The small molecule below binds the protein below.
Small molecule (SMILES): O=C(CO)CO

Sequence of chain 3.A:
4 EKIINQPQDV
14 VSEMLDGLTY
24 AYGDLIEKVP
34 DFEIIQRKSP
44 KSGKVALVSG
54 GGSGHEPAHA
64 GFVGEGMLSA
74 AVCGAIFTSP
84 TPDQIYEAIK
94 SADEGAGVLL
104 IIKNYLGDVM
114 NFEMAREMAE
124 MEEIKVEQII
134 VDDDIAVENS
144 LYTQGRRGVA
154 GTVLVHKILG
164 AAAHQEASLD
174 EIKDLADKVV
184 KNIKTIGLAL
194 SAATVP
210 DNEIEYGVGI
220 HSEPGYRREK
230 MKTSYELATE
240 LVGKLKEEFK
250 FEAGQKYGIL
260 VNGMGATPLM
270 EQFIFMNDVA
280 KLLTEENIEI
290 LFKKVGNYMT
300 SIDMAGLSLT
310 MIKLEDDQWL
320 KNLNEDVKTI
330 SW

Binding-site contacts:
Ligand atom C2 contacts residue HIS220 of chain 3.A at 1.5 Å.
Ligand atom O2 contacts residue GLY55 of chain 3.A at 3.1 Å.
Ligand atom C1 contacts residue ASP111 of chain 3.A at 3.4 Å.
Ligand atom O1 contacts residue SER82 of chain 3.A at 4.5 Å.
Ligand atom C3 contacts residue ILE219 of chain 3.A at 4.4 Å (hydrophobic).
Ligand atom C3 contacts residue LYS106 of chain 3.A at 3.8 Å.
Ligand atom C2 contacts residue PHE80 of chain 3.A at 4.1 Å (hydrophobic).
Ligand atom O2 contacts residue THR81 of chain 3.A at 3.9 Å.
Ligand atom O1 contacts residue ASP111 of chain 3.A at 2.5 Å (salt-bridge).
Ligand atom C1 contacts residue SER82 of chain 3.A at 3.9 Å.
Ligand atom O1 contacts residue TYR108 of chain 3.A at 3.9 Å.
Ligand atom C3 contacts residue GLY55 of chain 3.A at 3.9 Å.
Ligand atom C3 contacts residue HIS58 of chain 3.A at 3.6 Å.
Ligand atom C1 contacts residue HIS220 of chain 3.A at 2.5 Å.
Ligand atom O3 contacts residue ASP111 of chain 3.A at 2.7 Å (salt-bridge).
Ligand atom C2 contacts residue HIS58 of chain 3.A at 3.4 Å.
Ligand atom C3 contacts residue HIS220 of chain 3.A at 2.4 Å.
Ligand atom C1 contacts residue PHE80 of chain 3.A at 3.5 Å (hydrophobic).
Ligand atom O3 contacts residue GLY55 of chain 3.A at 2.8 Å (h-bond).
Ligand atom O3 contacts residue HIS58 of chain 3.A at 4.1 Å.
Ligand atom O2 contacts residue GLY54 of chain 3.A at 4.5 Å.
Ligand atom C3 contacts residue TYR108 of chain 3.A at 4.1 Å (hydrophobic).
Ligand atom C3 contacts residue ASP111 of chain 3.A at 3.5 Å.
Ligand atom O1 contacts residue HIS220 of chain 3.A at 2.8 Å (h-bond).
Ligand atom O2 contacts residue HIS220 of chain 3.A at 2.4 Å (h-bond).
Ligand atom O3 contacts residue HIS220 of chain 3.A at 3.6 Å.
Ligand atom O3 contacts residue GLY54 of chain 3.A at 3.2 Å.
Ligand atom C1 contacts residue THR81 of chain 3.A at 3.9 Å.
Ligand atom O1 contacts residue PHE80 of chain 3.A at 4.5 Å.
Ligand atom O2 contacts residue PHE80 of chain 3.A at 3.3 Å.
Ligand atom C2 contacts residue ASP111 of chain 3.A at 4.3 Å.
Ligand atom C1 contacts residue GLY55 of chain 3.A at 3.9 Å.
Ligand atom O3 contacts residue LYS106 of chain 3.A at 3.3 Å (salt-bridge).
Ligand atom C2 contacts residue GLY55 of chain 3.A at 3.9 Å.
Ligand atom O2 contacts residue HIS58 of chain 3.A at 2.5 Å (h-bond).